Binding-site contacts:
Ligand atom C5 contacts residue SER371 of chain 1.A at 4.3 Å.
Ligand atom C7 contacts residue PHE342 of chain 1.A at 2.5 Å (hydrophobic).
Ligand atom C4 contacts residue SER373 of chain 1.A at 3.5 Å.
Ligand atom C7 contacts residue TRP436 of chain 1.A at 4.3 Å (hydrophobic).
Ligand atom C1 contacts residue TRP436 of chain 1.A at 4.0 Å (hydrophobic).
Ligand atom O4 contacts residue SER371 of chain 1.A at 2.9 Å (h-bond).
Ligand atom C7 contacts residue LEU368 of chain 1.A at 4.1 Å (hydrophobic).
Ligand atom N2 contacts residue TRP436 of chain 1.A at 3.9 Å.
Ligand atom C8 contacts residue TRP436 of chain 1.A at 3.6 Å (hydrophobic).
Ligand atom O3 contacts residue SER373 of chain 1.A at 4.5 Å.
Ligand atom N2 contacts residue PHE374 of chain 1.A at 3.9 Å.
Ligand atom C4 contacts residue SER371 of chain 1.A at 3.3 Å.
Ligand atom N2 contacts residue PHE342 of chain 1.A at 3.2 Å.
Ligand atom C8 contacts residue LEU368 of chain 1.A at 3.9 Å (hydrophobic).
Ligand atom C8 contacts residue PHE374 of chain 1.A at 4.5 Å (hydrophobic).
Ligand atom C7 contacts residue PHE374 of chain 1.A at 4.4 Å (hydrophobic).
Ligand atom O3 contacts residue SER371 of chain 1.A at 4.0 Å.
Ligand atom C3 contacts residue SER373 of chain 1.A at 3.8 Å.
Ligand atom C6 contacts residue SER371 of chain 1.A at 4.0 Å.
Ligand atom C3 contacts residue PHE374 of chain 1.A at 3.8 Å (hydrophobic).
Ligand atom O3 contacts residue LEU368 of chain 1.A at 3.7 Å.
Ligand atom C2 contacts residue PHE374 of chain 1.A at 4.5 Å (hydrophobic).
Ligand atom C5 contacts residue SER373 of chain 1.A at 3.8 Å.
Ligand atom C2 contacts residue PHE342 of chain 1.A at 4.2 Å (hydrophobic).
Ligand atom C1 contacts residue PHE342 of chain 1.A at 4.3 Å (hydrophobic).
Ligand atom C3 contacts residue SER371 of chain 1.A at 4.5 Å.
Ligand atom C8 contacts residue PHE342 of chain 1.A at 1.5 Å (hydrophobic).
Ligand atom O7 contacts residue PHE342 of chain 1.A at 3.2 Å.
Ligand atom O3 contacts residue PHE374 of chain 1.A at 3.2 Å.
Ligand atom O4 contacts residue SER373 of chain 1.A at 2.6 Å (h-bond).
Ligand atom O7 contacts residue LEU368 of chain 1.A at 3.8 Å.

Sequence of chain 1.A:
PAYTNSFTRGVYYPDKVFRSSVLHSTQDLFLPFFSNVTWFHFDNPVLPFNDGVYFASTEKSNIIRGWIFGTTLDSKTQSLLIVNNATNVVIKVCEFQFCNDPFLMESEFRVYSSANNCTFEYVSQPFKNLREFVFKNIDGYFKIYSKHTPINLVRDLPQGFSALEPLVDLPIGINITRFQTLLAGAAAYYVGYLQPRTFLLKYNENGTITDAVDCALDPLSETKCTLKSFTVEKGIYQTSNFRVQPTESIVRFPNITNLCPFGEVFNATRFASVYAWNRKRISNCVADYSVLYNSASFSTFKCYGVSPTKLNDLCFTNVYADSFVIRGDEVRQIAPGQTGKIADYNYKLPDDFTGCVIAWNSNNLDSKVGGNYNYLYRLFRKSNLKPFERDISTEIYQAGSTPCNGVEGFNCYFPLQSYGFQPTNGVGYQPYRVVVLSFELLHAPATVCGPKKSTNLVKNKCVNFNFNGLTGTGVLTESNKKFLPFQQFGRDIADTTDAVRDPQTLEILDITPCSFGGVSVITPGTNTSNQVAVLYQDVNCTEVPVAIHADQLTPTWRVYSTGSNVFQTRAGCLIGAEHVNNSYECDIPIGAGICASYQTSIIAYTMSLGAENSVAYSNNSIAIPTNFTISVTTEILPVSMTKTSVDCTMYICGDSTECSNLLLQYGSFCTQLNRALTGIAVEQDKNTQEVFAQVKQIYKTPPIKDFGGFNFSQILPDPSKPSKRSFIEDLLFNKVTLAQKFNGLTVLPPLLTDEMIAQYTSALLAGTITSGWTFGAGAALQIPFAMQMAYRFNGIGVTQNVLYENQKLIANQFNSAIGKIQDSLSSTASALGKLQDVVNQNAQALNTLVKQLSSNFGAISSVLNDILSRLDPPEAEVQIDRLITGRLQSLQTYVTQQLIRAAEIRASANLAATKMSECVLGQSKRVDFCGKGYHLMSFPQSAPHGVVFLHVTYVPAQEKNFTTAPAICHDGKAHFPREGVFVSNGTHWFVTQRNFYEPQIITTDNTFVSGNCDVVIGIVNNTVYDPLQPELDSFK

The protein below binds the small molecule below.
Small molecule (SMILES): CC(=O)N[C@@H]1[C@@H](O)[C@H](O)[C@@H](CO)O[C@H]1O